Sequence of chain 3.B:
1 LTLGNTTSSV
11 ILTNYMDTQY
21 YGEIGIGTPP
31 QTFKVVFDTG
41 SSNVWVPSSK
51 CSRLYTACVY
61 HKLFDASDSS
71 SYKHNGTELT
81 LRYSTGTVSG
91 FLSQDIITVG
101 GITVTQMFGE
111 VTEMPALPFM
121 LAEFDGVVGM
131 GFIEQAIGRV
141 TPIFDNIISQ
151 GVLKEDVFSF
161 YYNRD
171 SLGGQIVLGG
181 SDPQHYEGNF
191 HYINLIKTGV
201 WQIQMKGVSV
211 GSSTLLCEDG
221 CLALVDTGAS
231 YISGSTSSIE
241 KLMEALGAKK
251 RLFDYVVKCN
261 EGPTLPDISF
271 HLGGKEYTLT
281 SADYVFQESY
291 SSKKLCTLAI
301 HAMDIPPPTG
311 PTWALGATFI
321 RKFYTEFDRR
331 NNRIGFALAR

This small molecule binds to this protein.
Small molecule (SMILES): CC(=O)N[C@@H]1[C@@H](O)[C@H](O)[C@@H](CO)O[C@H]1O

Binding-site contacts:
Ligand atom N2 contacts residue ASN75 of chain 3.B at 2.9 Å (h-bond).
Ligand atom C1 contacts residue ASN75 of chain 3.B at 1.5 Å.
Ligand atom O7 contacts residue ASN75 of chain 3.B at 3.5 Å (h-bond).
Ligand atom O5 contacts residue MET107 of chain 3.B at 4.5 Å.
Ligand atom C7 contacts residue ASN75 of chain 3.B at 3.6 Å.
Ligand atom O5 contacts residue ASN75 of chain 3.B at 2.4 Å (h-bond).
Ligand atom C4 contacts residue ASN75 of chain 3.B at 4.3 Å.
Ligand atom C5 contacts residue ASN75 of chain 3.B at 3.7 Å.
Ligand atom C1 contacts residue THR77 of chain 3.B at 4.4 Å.
Ligand atom C2 contacts residue ASN75 of chain 3.B at 2.5 Å.
Ligand atom C3 contacts residue ASN75 of chain 3.B at 3.8 Å.
Ligand atom O7 contacts residue HIS74 of chain 3.B at 3.6 Å (h-bond).